Binding-site contacts:
Ligand atom C47 contacts residue TYR119 of chain 1.B at 3.9 Å (hydrophobic).
Ligand atom C43 contacts residue VAL127 of chain 1.B at 4.1 Å (hydrophobic).
Ligand atom C34 contacts residue PHE21 of chain 1.B at 3.9 Å (hydrophobic).
Ligand atom C49 contacts residue PHE115 of chain 1.B at 3.4 Å (hydrophobic).
Ligand atom C38 contacts residue PHE118 of chain 1.B at 3.5 Å (hydrophobic).
Ligand atom C34 contacts residue VAL18 of chain 1.B at 3.4 Å (hydrophobic).
Ligand atom C40 contacts residue VAL127 of chain 1.B at 3.8 Å (hydrophobic).
Ligand atom C41 contacts residue VAL127 of chain 1.B at 3.5 Å (hydrophobic).
Ligand atom O40 contacts residue PHE115 of chain 1.B at 3.9 Å.
Ligand atom C26 contacts residue SER41 of chain 1.B at 3.8 Å.
Ligand atom N30 contacts residue PHE118 of chain 1.B at 4.0 Å.
Ligand atom C40 contacts residue MET109 of chain 1.B at 3.8 Å (hydrophobic).
Ligand atom C33 contacts residue PHE118 of chain 1.B at 3.9 Å (hydrophobic).
Ligand atom C43 contacts residue TRP45 of chain 1.B at 3.7 Å (hydrophobic).
Ligand atom C41 contacts residue ILE86 of chain 1.B at 3.6 Å (hydrophobic).
Ligand atom C34 contacts residue PHE118 of chain 1.B at 3.5 Å (hydrophobic).
Ligand atom C40 contacts residue ILE86 of chain 1.B at 4.2 Å (hydrophobic).
Ligand atom C33 contacts residue VAL18 of chain 1.B at 4.0 Å (hydrophobic).
Ligand atom C37 contacts residue ALA16 of chain 1.B at 4.0 Å (hydrophobic).
Ligand atom C38 contacts residue ALA16 of chain 1.B at 3.5 Å (hydrophobic).
Ligand atom C45 contacts residue VAL127 of chain 1.B at 3.9 Å (hydrophobic).
Ligand atom C41 contacts residue TRP45 of chain 1.B at 3.9 Å (hydrophobic).
Ligand atom O40 contacts residue LEU79 of chain 1.B at 3.8 Å.
Ligand atom C48 contacts residue PHE115 of chain 1.B at 3.8 Å (hydrophobic).
Ligand atom C36 contacts residue PHE118 of chain 1.B at 3.9 Å (hydrophobic).
Ligand atom C39 contacts residue PHE118 of chain 1.B at 4.2 Å (hydrophobic).
Ligand atom C33 contacts residue ALA220 of chain 1.B at 3.9 Å (hydrophobic).
Ligand atom C25 contacts residue SER41 of chain 1.B at 3.7 Å.
Ligand atom C42 contacts residue ILE86 of chain 1.B at 4.0 Å (hydrophobic).
Ligand atom C42 contacts residue VAL127 of chain 1.B at 3.6 Å (hydrophobic).
Ligand atom C43 contacts residue LEU79 of chain 1.B at 4.0 Å (hydrophobic).
Ligand atom C38 contacts residue VAL18 of chain 1.B at 3.8 Å (hydrophobic).
Ligand atom C37 contacts residue PHE118 of chain 1.B at 3.5 Å (hydrophobic).
Ligand atom C44 contacts residue PHE115 of chain 1.B at 4.1 Å (hydrophobic).
Ligand atom C52 contacts residue ALA220 of chain 1.B at 3.6 Å (hydrophobic).
Ligand atom O40 contacts residue SER81 of chain 1.B at 4.1 Å.
Ligand atom C47 contacts residue VAL127 of chain 1.B at 4.2 Å (hydrophobic).
Ligand atom C44 contacts residue PHE118 of chain 1.B at 3.9 Å (hydrophobic).
Ligand atom C41 contacts residue MET109 of chain 1.B at 4.0 Å (hydrophobic).
Ligand atom O30 contacts residue PHE118 of chain 1.B at 3.8 Å.

Sequence of chain 1.B:
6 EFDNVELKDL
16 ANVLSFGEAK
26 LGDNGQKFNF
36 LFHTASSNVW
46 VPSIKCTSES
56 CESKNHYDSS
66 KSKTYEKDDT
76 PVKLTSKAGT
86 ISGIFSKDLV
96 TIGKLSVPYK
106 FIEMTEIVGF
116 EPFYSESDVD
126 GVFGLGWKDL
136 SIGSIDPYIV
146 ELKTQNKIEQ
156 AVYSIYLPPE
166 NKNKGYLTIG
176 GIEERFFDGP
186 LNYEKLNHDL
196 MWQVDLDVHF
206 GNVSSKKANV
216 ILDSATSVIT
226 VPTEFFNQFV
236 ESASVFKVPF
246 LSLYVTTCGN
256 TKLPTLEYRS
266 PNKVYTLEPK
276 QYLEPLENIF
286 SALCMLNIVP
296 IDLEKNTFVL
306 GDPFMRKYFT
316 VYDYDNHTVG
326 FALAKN

This protein binds this small molecule.
Small molecule (SMILES): Cc1cccc(C)c1OCC(=O)N[C@@H](Cc1ccccc1)[C@H](O)C(=O)N1CSC(C)(C)[C@H]1C(=O)N[C@H]1c2ccccc2C[C@H]1O